Binding-site contacts:
Ligand atom C2 contacts residue ASN67 of chain 33.A at 2.5 Å.
Ligand atom O7 contacts residue ASN67 of chain 33.A at 3.0 Å (h-bond).
Ligand atom C7 contacts residue MET118 of chain 33.A at 4.0 Å (hydrophobic).
Ligand atom C8 contacts residue PHE90 of chain 33.A at 4.0 Å (hydrophobic).
Ligand atom C8 contacts residue ASN67 of chain 33.A at 4.0 Å.
Ligand atom C5 contacts residue ASN67 of chain 33.A at 3.7 Å.
Ligand atom C4 contacts residue ASN67 of chain 33.A at 4.2 Å.
Ligand atom N2 contacts residue ASN67 of chain 33.A at 2.9 Å (h-bond).
Ligand atom C7 contacts residue ASN67 of chain 33.A at 3.2 Å.
Ligand atom C1 contacts residue ASN67 of chain 33.A at 1.4 Å.
Ligand atom O5 contacts residue ASN67 of chain 33.A at 2.4 Å (h-bond).
Ligand atom O7 contacts residue MET118 of chain 33.A at 3.5 Å.
Ligand atom C3 contacts residue ASN67 of chain 33.A at 3.8 Å.
Ligand atom C8 contacts residue MET118 of chain 33.A at 3.8 Å (hydrophobic).

Sequence of chain 33.A:
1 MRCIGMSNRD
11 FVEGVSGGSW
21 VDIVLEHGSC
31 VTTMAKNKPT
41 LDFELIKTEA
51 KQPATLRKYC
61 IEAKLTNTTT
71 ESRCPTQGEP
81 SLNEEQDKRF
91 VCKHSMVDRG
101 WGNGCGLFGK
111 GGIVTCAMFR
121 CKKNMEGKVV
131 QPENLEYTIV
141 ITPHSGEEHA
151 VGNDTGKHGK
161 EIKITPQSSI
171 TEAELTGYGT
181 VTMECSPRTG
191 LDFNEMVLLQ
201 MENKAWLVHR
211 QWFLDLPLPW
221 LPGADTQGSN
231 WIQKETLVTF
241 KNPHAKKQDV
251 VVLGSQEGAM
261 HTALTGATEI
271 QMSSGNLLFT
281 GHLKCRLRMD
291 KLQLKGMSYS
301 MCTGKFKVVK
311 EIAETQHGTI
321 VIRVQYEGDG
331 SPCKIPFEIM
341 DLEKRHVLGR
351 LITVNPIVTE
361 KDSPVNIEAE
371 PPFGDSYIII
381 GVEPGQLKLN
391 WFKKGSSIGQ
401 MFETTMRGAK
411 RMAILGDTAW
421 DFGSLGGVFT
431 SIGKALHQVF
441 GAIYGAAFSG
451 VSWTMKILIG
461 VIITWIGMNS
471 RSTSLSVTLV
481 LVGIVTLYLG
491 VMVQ

The small molecule below binds the protein below.
Small molecule (SMILES): CC(=O)N[C@@H]1[C@@H](O)[C@H](O)[C@@H](CO)O[C@H]1O